Binding-site contacts:
Ligand atom C2 contacts residue ASN663 of chain 1.C at 2.4 Å.
Ligand atom C3 contacts residue ASN663 of chain 1.C at 3.8 Å.
Ligand atom C1 contacts residue SER665 of chain 1.C at 3.2 Å.
Ligand atom N2 contacts residue ASN663 of chain 1.C at 2.9 Å (h-bond).
Ligand atom O7 contacts residue ASN663 of chain 1.C at 3.0 Å (h-bond).
Ligand atom C4 contacts residue ASN663 of chain 1.C at 4.2 Å.
Ligand atom C8 contacts residue ASN663 of chain 1.C at 4.5 Å.
Ligand atom O5 contacts residue ASN663 of chain 1.C at 2.3 Å (h-bond).
Ligand atom C7 contacts residue ASN663 of chain 1.C at 3.2 Å.
Ligand atom C1 contacts residue ASN663 of chain 1.C at 1.4 Å.
Ligand atom C6 contacts residue SER665 of chain 1.C at 3.3 Å.
Ligand atom C5 contacts residue ASN663 of chain 1.C at 3.6 Å.
Ligand atom O5 contacts residue SER665 of chain 1.C at 2.9 Å.
Ligand atom O6 contacts residue SER665 of chain 1.C at 2.3 Å (h-bond).
Ligand atom C5 contacts residue SER665 of chain 1.C at 3.4 Å.

A small-molecule ligand and the protein it binds are described below.
Small molecule (SMILES): CC(=O)N[C@@H]1[C@@H](O)[C@H](O)[C@@H](CO)O[C@H]1O

Sequence of chain 1.C:
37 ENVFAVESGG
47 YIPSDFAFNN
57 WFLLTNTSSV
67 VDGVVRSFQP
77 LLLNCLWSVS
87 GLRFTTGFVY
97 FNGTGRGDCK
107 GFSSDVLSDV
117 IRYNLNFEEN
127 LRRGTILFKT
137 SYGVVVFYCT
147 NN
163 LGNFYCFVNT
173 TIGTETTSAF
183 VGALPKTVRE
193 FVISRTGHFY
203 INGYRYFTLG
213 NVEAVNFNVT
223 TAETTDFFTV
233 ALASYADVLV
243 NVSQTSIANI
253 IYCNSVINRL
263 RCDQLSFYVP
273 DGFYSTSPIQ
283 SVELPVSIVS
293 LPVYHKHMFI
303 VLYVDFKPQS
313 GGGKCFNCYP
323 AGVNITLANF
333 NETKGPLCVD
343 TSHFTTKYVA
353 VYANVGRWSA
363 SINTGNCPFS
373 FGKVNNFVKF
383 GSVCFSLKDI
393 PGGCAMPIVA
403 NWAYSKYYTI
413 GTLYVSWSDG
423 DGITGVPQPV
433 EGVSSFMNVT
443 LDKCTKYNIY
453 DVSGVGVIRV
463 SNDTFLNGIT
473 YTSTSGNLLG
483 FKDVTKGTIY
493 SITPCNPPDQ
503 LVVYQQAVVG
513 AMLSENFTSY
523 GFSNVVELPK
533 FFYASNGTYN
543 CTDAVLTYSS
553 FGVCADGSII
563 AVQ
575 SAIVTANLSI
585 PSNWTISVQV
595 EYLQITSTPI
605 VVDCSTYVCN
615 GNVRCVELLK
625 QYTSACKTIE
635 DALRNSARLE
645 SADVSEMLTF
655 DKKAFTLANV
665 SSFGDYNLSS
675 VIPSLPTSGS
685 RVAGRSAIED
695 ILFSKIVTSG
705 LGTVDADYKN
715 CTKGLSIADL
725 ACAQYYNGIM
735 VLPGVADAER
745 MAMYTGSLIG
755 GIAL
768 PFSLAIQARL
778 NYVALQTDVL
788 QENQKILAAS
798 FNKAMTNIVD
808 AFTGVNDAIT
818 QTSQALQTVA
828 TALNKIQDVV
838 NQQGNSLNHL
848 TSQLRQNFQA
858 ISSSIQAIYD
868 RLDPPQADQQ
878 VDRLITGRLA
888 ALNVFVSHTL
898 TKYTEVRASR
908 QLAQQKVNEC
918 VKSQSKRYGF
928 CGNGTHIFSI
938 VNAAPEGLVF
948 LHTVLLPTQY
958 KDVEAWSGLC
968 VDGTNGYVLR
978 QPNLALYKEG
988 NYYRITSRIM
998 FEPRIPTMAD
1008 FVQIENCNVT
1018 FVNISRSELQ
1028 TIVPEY